Sequence of chain 14.BA:
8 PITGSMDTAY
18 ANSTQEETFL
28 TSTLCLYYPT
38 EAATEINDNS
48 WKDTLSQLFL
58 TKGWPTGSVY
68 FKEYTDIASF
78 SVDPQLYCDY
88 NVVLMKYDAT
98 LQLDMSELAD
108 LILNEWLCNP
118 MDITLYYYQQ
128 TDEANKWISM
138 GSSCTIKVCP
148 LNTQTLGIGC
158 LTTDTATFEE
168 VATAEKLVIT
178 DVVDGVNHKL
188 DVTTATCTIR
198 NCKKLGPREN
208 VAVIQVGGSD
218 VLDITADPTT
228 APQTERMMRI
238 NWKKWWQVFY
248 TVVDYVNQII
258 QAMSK

This protein binds this small molecule.
Small molecule (SMILES): CC(=O)N[C@H]1[C@H](O[C@H]2[C@H](O)[C@@H](NC(C)=O)CO[C@@H]2CO)O[C@H](CO)[C@@H](O)[C@@H]1O

Binding-site contacts:
Ligand atom C4 contacts residue ASN19 of chain 14.BA at 4.4 Å.
Ligand atom C3 contacts residue ASN19 of chain 14.BA at 4.0 Å.
Ligand atom N2 contacts residue ASN19 of chain 14.BA at 3.2 Å (h-bond).
Ligand atom C7 contacts residue ASN19 of chain 14.BA at 3.8 Å.
Ligand atom C1 contacts residue ASN19 of chain 14.BA at 1.6 Å.
Ligand atom C5 contacts residue ASN19 of chain 14.BA at 3.5 Å.
Ligand atom C8 contacts residue TYR17 of chain 14.BA at 4.4 Å (hydrophobic).
Ligand atom O7 contacts residue ASN19 of chain 14.BA at 4.2 Å.
Ligand atom O5 contacts residue ASN19 of chain 14.BA at 2.5 Å (h-bond).
Ligand atom C2 contacts residue ASN19 of chain 14.BA at 2.9 Å.